Sequence of chain 1.A:
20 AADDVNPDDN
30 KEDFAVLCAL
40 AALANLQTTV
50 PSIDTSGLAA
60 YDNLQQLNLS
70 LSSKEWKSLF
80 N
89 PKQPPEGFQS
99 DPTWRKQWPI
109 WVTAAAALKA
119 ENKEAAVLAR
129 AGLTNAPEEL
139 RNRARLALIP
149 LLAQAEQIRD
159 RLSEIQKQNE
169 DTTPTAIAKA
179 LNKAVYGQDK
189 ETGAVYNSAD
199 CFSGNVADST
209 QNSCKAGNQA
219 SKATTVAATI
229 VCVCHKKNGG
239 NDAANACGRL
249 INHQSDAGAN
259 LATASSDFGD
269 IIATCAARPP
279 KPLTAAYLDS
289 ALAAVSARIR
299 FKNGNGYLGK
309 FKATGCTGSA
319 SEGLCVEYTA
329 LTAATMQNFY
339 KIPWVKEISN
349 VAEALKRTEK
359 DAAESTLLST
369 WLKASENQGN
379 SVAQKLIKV

Binding-site contacts:
Ligand atom C4 contacts residue GLU320 of chain 1.A at 3.9 Å.
Ligand atom C2 contacts residue ASN239 of chain 1.A at 3.6 Å.
Ligand atom O2 contacts residue SER319 of chain 1.A at 3.0 Å (h-bond).
Ligand atom O2 contacts residue ALA318 of chain 1.A at 3.6 Å (h-bond).
Ligand atom C2 contacts residue ALA318 of chain 1.A at 4.3 Å (hydrophobic).
Ligand atom O5 contacts residue LYS235 of chain 1.A at 3.7 Å.
Ligand atom O2 contacts residue SER317 of chain 1.A at 2.7 Å (h-bond).
Ligand atom C3 contacts residue SER317 of chain 1.A at 2.8 Å.
Ligand atom C1 contacts residue LYS235 of chain 1.A at 4.1 Å.
Ligand atom C6 contacts residue SER317 of chain 1.A at 4.2 Å.
Ligand atom C5 contacts residue SER317 of chain 1.A at 2.8 Å.
Ligand atom O3 contacts residue SER317 of chain 1.A at 4.1 Å.
Ligand atom C3 contacts residue SER319 of chain 1.A at 4.0 Å.
Ligand atom O4 contacts residue SER317 of chain 1.A at 4.3 Å.
Ligand atom C2 contacts residue SER317 of chain 1.A at 2.3 Å.
Ligand atom O2 contacts residue ASN239 of chain 1.A at 3.8 Å.
Ligand atom C3 contacts residue GLU320 of chain 1.A at 4.1 Å.
Ligand atom O4 contacts residue GLU320 of chain 1.A at 3.2 Å (salt-bridge).
Ligand atom C1 contacts residue SER319 of chain 1.A at 4.4 Å.
Ligand atom O3 contacts residue SER319 of chain 1.A at 3.9 Å.
Ligand atom C5 contacts residue GLU320 of chain 1.A at 3.9 Å.
Ligand atom C1 contacts residue ALA318 of chain 1.A at 3.7 Å (hydrophobic).
Ligand atom O2 contacts residue GLC1 of chain 1.D at 2.8 Å (h-bond).
Ligand atom C2 contacts residue GLC1 of chain 1.D at 3.7 Å.
Ligand atom O3 contacts residue GLC1 of chain 1.D at 3.4 Å.
Ligand atom C1 contacts residue SER317 of chain 1.A at 1.4 Å.
Ligand atom C2 contacts residue SER319 of chain 1.A at 4.1 Å.
Ligand atom C4 contacts residue SER317 of chain 1.A at 3.3 Å.
Ligand atom C3 contacts residue GLC1 of chain 1.D at 4.2 Å.
Ligand atom O5 contacts residue ASN239 of chain 1.A at 4.0 Å.
Ligand atom C1 contacts residue ASN239 of chain 1.A at 3.5 Å.
Ligand atom O5 contacts residue SER317 of chain 1.A at 2.4 Å (h-bond).

This small molecule binds to this protein.
Small molecule (SMILES): OC[C@H]1O[C@H](O)[C@H](O)[C@@H](O)[C@@H]1O